A small-molecule ligand and the protein it binds are described below.
Small molecule (SMILES): Nc1nc2c(c(=O)[nH]1)N[C@@H](/C(S)=C(/S)[C@H](O)CO[P](=O)(O)O[P](=O)(O)OC[C@H]1O[C@@H](n3cnc4c(=O)[nH]c(N)nc43)[C@H](O)[C@@H]1O)C=N2

Binding-site contacts:
Ligand atom N16 contacts residue SER762 of chain 1.A at 2.6 Å (h-bond).
Ligand atom N18 contacts residue GLN849 of chain 1.A at 3.1 Å (h-bond).
Ligand atom C15 contacts residue GLN881 of chain 1.A at 3.2 Å.
Ligand atom O1A contacts residue VAL769 of chain 1.A at 3.3 Å (h-bond).
Ligand atom N1 contacts residue ASP615 of chain 1.A at 2.7 Å (salt-bridge).
Ligand atom O2' contacts residue ARG567 of chain 1.A at 2.9 Å (salt-bridge).
Ligand atom O1B contacts residue TYR168 of chain 1.A at 2.8 Å (h-bond).
Ligand atom O3' contacts residue ASN565 of chain 1.A at 2.8 Å (h-bond).
Ligand atom N17 contacts residue GLN881 of chain 1.A at 3.2 Å (h-bond).
Ligand atom O5' contacts residue ASN539 of chain 1.A at 3.1 Å (h-bond).
Ligand atom N15 contacts residue HIS764 of chain 1.A at 3.1 Å (h-bond).
Ligand atom O2A contacts residue HIS770 of chain 1.A at 3.4 Å.
Ligand atom N17 contacts residue SER762 of chain 1.A at 2.7 Å (h-bond).
Ligand atom S13 contacts residue MGD1 of chain 1.I at 3.2 Å (h-bond).
Ligand atom O2B contacts residue GLY538 of chain 1.A at 3.3 Å.
Ligand atom O1A contacts residue THR772 of chain 1.A at 2.9 Å (h-bond).
Ligand atom O14 contacts residue HIS764 of chain 1.A at 3.0 Å (h-bond).
Ligand atom O11 contacts residue GLN543 of chain 1.A at 2.9 Å (h-bond).
Ligand atom N7 contacts residue TRP584 of chain 1.A at 2.9 Å (h-bond).
Ligand atom C17 contacts residue SER762 of chain 1.A at 3.1 Å.
Ligand atom O4' contacts residue ARG537 of chain 1.A at 3.1 Å.
Ligand atom N2 contacts residue ASP615 of chain 1.A at 2.9 Å (salt-bridge).
Ligand atom N16 contacts residue GLN849 of chain 1.A at 3.0 Å (h-bond).
Ligand atom O3A contacts residue GLN543 of chain 1.A at 3.3 Å.
Ligand atom S12 contacts residue HIS770 of chain 1.A at 3.0 Å.
Ligand atom O11 contacts residue HIS770 of chain 1.A at 2.9 Å (h-bond).
Ligand atom S12 contacts residue ASN35 of chain 1.A at 3.2 Å (h-bond).
Ligand atom S12 contacts residue MGD1 of chain 1.I at 3.1 Å (h-bond).
Ligand atom O3' contacts residue ASP569 of chain 1.A at 2.6 Å (salt-bridge).
Ligand atom O2A contacts residue SER771 of chain 1.A at 2.6 Å (h-bond).
Ligand atom O2' contacts residue ASN565 of chain 1.A at 2.7 Å (h-bond).
Ligand atom O14 contacts residue ARG882 of chain 1.A at 3.0 Å (salt-bridge).
Ligand atom O2B contacts residue ASN539 of chain 1.A at 2.6 Å (h-bond).
Ligand atom C12 contacts residue HIS770 of chain 1.A at 3.3 Å.
Ligand atom S13 contacts residue ASP170 of chain 1.A at 3.1 Å (salt-bridge).
Ligand atom O14 contacts residue SER762 of chain 1.A at 3.0 Å (h-bond).
Ligand atom N2 contacts residue ILE564 of chain 1.A at 3.0 Å (h-bond).
Ligand atom N7 contacts residue LEU33 of chain 1.A at 3.3 Å (h-bond).
Ligand atom O6 contacts residue LYS587 of chain 1.A at 2.9 Å (salt-bridge).
Ligand atom C10 contacts residue HIS770 of chain 1.A at 3.3 Å.

Sequence of chain 1.A:
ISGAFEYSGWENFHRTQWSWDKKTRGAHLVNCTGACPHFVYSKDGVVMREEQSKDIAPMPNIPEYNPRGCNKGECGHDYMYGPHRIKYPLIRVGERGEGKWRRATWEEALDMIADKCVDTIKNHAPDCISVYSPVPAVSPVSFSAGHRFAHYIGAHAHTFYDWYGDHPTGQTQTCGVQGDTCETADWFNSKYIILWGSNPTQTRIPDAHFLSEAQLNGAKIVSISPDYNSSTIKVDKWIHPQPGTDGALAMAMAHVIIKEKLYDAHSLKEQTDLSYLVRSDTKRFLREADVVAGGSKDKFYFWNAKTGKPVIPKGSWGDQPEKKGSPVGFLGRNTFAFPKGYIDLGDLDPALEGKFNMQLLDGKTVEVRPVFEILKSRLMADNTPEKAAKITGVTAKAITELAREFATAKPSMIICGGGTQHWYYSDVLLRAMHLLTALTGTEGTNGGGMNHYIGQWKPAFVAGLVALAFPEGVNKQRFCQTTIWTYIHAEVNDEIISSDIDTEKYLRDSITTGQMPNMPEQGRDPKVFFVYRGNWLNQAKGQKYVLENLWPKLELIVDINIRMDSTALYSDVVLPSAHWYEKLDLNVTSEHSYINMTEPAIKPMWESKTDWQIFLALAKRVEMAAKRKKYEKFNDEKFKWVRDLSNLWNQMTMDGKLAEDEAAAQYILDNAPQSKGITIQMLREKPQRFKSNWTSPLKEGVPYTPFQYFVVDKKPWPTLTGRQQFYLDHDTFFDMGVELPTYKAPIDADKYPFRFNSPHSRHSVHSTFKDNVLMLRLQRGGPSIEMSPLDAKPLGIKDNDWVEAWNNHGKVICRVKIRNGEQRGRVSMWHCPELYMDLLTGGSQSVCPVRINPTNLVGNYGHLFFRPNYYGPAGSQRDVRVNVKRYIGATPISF